Sequence of chain 1.A:
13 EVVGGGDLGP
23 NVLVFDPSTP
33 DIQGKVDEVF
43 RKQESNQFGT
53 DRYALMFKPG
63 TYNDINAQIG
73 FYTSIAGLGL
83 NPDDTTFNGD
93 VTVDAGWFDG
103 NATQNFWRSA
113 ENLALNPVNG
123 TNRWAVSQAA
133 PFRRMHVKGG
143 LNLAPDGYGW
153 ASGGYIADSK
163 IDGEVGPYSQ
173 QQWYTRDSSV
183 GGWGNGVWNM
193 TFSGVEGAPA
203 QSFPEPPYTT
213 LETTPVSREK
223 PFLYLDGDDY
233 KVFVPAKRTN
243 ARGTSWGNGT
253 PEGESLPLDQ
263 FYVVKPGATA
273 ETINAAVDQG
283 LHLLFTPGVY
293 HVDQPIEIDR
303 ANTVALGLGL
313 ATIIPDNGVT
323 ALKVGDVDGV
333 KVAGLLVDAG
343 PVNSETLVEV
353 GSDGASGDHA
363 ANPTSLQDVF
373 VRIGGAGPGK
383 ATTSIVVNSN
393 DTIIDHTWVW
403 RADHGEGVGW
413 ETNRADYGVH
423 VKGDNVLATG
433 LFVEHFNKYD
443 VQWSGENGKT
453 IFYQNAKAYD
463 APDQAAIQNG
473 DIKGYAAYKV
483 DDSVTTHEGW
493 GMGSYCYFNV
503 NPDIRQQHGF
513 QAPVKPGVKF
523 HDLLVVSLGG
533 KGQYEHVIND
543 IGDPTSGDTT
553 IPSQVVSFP

This protein binds this small molecule.
Small molecule (SMILES): OC[C@H]1O[C@@H](O[C@@H]2[C@@H](O)[C@H](O[C@@H]3[C@@H](O)[C@H](O[C@@H]4[C@@H](O)[C@H](O[C@@H]5[C@@H](O)[C@H](O[C@@H]6[C@@H](O)[C@H](O)O[C@H](CO)[C@H]6O)O[C@H](CO)[C@H]5O)O[C@H](CO)[C@H]4O)O[C@H](CO)[C@H]3O)O[C@H](CO)[C@H]2O)[C@H](O)[C@@H](O)[C@@H]1O

Binding-site contacts:
Ligand atom C4 contacts residue TYR170 of chain 1.A at 3.6 Å (hydrophobic).
Ligand atom O3 contacts residue TYR461 of chain 1.A at 2.8 Å (h-bond).
Ligand atom C6 contacts residue HIS406 of chain 1.A at 3.7 Å.
Ligand atom O6 contacts residue GLN106 of chain 1.A at 3.3 Å (h-bond).
Ligand atom O2 contacts residue SER171 of chain 1.A at 3.7 Å.
Ligand atom O6 contacts residue THR105 of chain 1.A at 3.3 Å (h-bond).
Ligand atom O3 contacts residue GLN173 of chain 1.A at 3.0 Å (h-bond).
Ligand atom O3 contacts residue TRP402 of chain 1.A at 3.0 Å (h-bond).
Ligand atom C2 contacts residue TYR461 of chain 1.A at 3.4 Å (hydrophobic).
Ligand atom O3 contacts residue GLU436 of chain 1.A at 2.7 Å (salt-bridge).
Ligand atom O2 contacts residue GLN173 of chain 1.A at 2.6 Å (h-bond).
Ligand atom C6 contacts residue THR552 of chain 1.A at 3.5 Å.
Ligand atom C2 contacts residue GLN173 of chain 1.A at 3.2 Å.
Ligand atom O2 contacts residue THR105 of chain 1.A at 3.6 Å.
Ligand atom O3 contacts residue HIS437 of chain 1.A at 2.9 Å (h-bond).
Ligand atom O2 contacts residue GLU436 of chain 1.A at 2.7 Å (salt-bridge).
Ligand atom O4 contacts residue PHE108 of chain 1.A at 3.6 Å.
Ligand atom O3 contacts residue TYR150 of chain 1.A at 3.7 Å.
Ligand atom O3 contacts residue ASP405 of chain 1.A at 3.6 Å (salt-bridge).
Ligand atom C3 contacts residue GLU436 of chain 1.A at 3.7 Å.
Ligand atom C4 contacts residue TYR461 of chain 1.A at 3.5 Å (hydrophobic).
Ligand atom O4 contacts residue ASP405 of chain 1.A at 2.5 Å (salt-bridge).
Ligand atom O3 contacts residue SER171 of chain 1.A at 3.4 Å.
Ligand atom C1 contacts residue GLN173 of chain 1.A at 3.7 Å.
Ligand atom C6 contacts residue TYR499 of chain 1.A at 3.7 Å (hydrophobic).
Ligand atom O5 contacts residue TYR150 of chain 1.A at 3.6 Å.
Ligand atom O4 contacts residue TRP152 of chain 1.A at 3.6 Å.
Ligand atom C1 contacts residue TYR461 of chain 1.A at 3.5 Å (hydrophobic).
Ligand atom C6 contacts residue GLN106 of chain 1.A at 3.7 Å.
Ligand atom C2 contacts residue GLU436 of chain 1.A at 3.6 Å.
Ligand atom O2 contacts residue GLN130 of chain 1.A at 3.3 Å (h-bond).
Ligand atom C6 contacts residue ASP405 of chain 1.A at 3.5 Å.
Ligand atom C4 contacts residue ASP405 of chain 1.A at 3.1 Å.
Ligand atom O4 contacts residue HIS406 of chain 1.A at 3.1 Å.
Ligand atom C5 contacts residue THR105 of chain 1.A at 3.7 Å.
Ligand atom O6 contacts residue TYR499 of chain 1.A at 3.6 Å.
Ligand atom O4 contacts residue TYR170 of chain 1.A at 3.5 Å.
Ligand atom O4 contacts residue TYR461 of chain 1.A at 3.3 Å (h-bond).
Ligand atom O4 contacts residue TRP402 of chain 1.A at 3.5 Å (h-bond).
Ligand atom O2 contacts residue TRP152 of chain 1.A at 3.7 Å.